This small molecule binds to this protein.
Small molecule (SMILES): O=C1CC[C@@H](N2C(=O)c3ccccc3C2=O)C(=O)N1

Binding-site contacts:
Ligand atom CD contacts residue PHE86 of chain 1.B at 4.2 Å (hydrophobic).
Ligand atom OAD contacts residue TRP84 of chain 1.B at 3.9 Å.
Ligand atom OE1 contacts residue HIS62 of chain 1.B at 4.0 Å.
Ligand atom CAN contacts residue TRP70 of chain 1.B at 4.3 Å (hydrophobic).
Ligand atom OE1 contacts residue PHE86 of chain 1.B at 3.3 Å.
Ligand atom O contacts residue TRP64 of chain 1.B at 3.2 Å (h-bond).
Ligand atom OAC contacts residue VAL61 of chain 1.B at 3.9 Å.
Ligand atom CD contacts residue TRP64 of chain 1.B at 3.4 Å (hydrophobic).
Ligand atom NE2 contacts residue HIS62 of chain 1.B at 2.9 Å (h-bond).
Ligand atom C contacts residue TRP64 of chain 1.B at 3.3 Å (hydrophobic).
Ligand atom OE1 contacts residue TRP64 of chain 1.B at 3.1 Å (h-bond).
Ligand atom O contacts residue HIS62 of chain 1.B at 3.4 Å (h-bond).
Ligand atom OE1 contacts residue TRP70 of chain 1.B at 3.5 Å.
Ligand atom N contacts residue TRP70 of chain 1.B at 4.5 Å.
Ligand atom OAC contacts residue HIS62 of chain 1.B at 4.1 Å.
Ligand atom CB contacts residue TRP70 of chain 1.B at 4.3 Å (hydrophobic).
Ligand atom CB contacts residue TRP64 of chain 1.B at 3.9 Å (hydrophobic).
Ligand atom CB contacts residue TRP84 of chain 1.B at 3.2 Å (hydrophobic).
Ligand atom CD contacts residue TRP70 of chain 1.B at 3.6 Å (hydrophobic).
Ligand atom CG contacts residue TRP70 of chain 1.B at 3.4 Å (hydrophobic).
Ligand atom OAD contacts residue TRP64 of chain 1.B at 4.1 Å.
Ligand atom CG contacts residue PHE86 of chain 1.B at 4.3 Å (hydrophobic).
Ligand atom CD contacts residue HIS62 of chain 1.B at 3.9 Å.
Ligand atom CG contacts residue TRP64 of chain 1.B at 4.2 Å (hydrophobic).
Ligand atom NE2 contacts residue TRP70 of chain 1.B at 4.2 Å.
Ligand atom CG contacts residue TRP84 of chain 1.B at 3.6 Å (hydrophobic).
Ligand atom CA contacts residue TRP64 of chain 1.B at 4.1 Å (hydrophobic).
Ligand atom CD contacts residue SER63 of chain 1.B at 4.2 Å.
Ligand atom CA contacts residue TRP70 of chain 1.B at 4.0 Å (hydrophobic).
Ligand atom OE1 contacts residue SER63 of chain 1.B at 3.6 Å.
Ligand atom NE2 contacts residue TRP64 of chain 1.B at 3.0 Å (h-bond).
Ligand atom C contacts residue HIS62 of chain 1.B at 3.5 Å.
Ligand atom NE2 contacts residue SER63 of chain 1.B at 4.2 Å.
Ligand atom OAC contacts residue TRP70 of chain 1.B at 3.4 Å.

Sequence of chain 1.B:
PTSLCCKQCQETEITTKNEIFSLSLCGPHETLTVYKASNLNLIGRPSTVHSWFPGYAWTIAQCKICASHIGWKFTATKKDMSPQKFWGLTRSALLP